Sequence of chain 1.B:
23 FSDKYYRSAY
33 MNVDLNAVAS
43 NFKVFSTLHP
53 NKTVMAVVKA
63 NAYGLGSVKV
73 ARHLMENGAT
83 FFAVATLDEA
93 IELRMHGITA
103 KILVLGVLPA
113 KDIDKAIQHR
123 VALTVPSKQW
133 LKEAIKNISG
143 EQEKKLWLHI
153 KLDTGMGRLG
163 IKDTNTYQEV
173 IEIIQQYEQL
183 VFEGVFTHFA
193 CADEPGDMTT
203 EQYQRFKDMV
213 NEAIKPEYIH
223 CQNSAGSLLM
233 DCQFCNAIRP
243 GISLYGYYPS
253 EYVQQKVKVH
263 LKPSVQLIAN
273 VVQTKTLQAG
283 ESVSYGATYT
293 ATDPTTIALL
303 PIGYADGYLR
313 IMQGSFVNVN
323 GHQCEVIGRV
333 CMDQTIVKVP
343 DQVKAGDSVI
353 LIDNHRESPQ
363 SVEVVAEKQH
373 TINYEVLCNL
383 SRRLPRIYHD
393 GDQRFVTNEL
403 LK

Sequence of chain 1.A:
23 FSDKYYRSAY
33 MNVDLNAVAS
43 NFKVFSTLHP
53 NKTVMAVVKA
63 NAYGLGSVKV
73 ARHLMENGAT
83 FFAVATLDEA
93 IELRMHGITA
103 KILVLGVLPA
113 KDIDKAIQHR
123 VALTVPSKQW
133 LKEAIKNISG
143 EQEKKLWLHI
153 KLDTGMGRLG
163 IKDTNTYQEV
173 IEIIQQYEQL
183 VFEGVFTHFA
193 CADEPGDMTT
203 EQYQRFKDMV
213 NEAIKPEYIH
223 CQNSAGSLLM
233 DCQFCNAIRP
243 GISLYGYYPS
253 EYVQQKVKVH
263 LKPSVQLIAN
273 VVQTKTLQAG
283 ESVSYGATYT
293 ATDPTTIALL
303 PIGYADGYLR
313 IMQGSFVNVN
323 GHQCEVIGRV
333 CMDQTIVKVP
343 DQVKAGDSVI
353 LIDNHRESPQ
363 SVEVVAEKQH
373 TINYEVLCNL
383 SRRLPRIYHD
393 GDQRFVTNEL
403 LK

Binding-site contacts:
Ligand atom C7 contacts residue ARG160 of chain 1.B at 3.6 Å.
Ligand atom P contacts residue TYR376 of chain 1.B at 3.8 Å.
Ligand atom N1 contacts residue ARG241 of chain 1.B at 2.8 Å (salt-bridge).
Ligand atom C6 contacts residue HIS190 of chain 1.B at 3.5 Å.
Ligand atom C5A contacts residue TYR65 of chain 1.B at 3.5 Å (hydrophobic).
Ligand atom C4A contacts residue ACT1 of chain 1.J at 3.7 Å.
Ligand atom C2 contacts residue ARG241 of chain 1.B at 3.7 Å.
Ligand atom P contacts residue ILE244 of chain 1.B at 3.8 Å.
Ligand atom O1P contacts residue ASN225 of chain 1.B at 3.8 Å.
Ligand atom C8 contacts residue LYS153 of chain 1.B at 3.4 Å.
Ligand atom P contacts residue SER226 of chain 1.B at 3.8 Å.
Ligand atom P contacts residue TYR65 of chain 1.B at 3.7 Å.
Ligand atom C6 contacts residue ARG241 of chain 1.B at 3.4 Å.
Ligand atom O2P contacts residue GLY243 of chain 1.B at 3.4 Å.
Ligand atom O3 contacts residue LYS61 of chain 1.B at 2.5 Å (salt-bridge).
Ligand atom C4A contacts residue LYS61 of chain 1.B at 1.3 Å.
Ligand atom C4A contacts residue TYR65 of chain 1.B at 3.3 Å (hydrophobic).
Ligand atom O3 contacts residue LEU107 of chain 1.B at 3.9 Å.
Ligand atom O3P contacts residue TYR376 of chain 1.B at 2.6 Å (h-bond).
Ligand atom O1P contacts residue GLY243 of chain 1.B at 2.9 Å (h-bond).
Ligand atom O4P contacts residue ASN225 of chain 1.B at 3.6 Å.
Ligand atom C5A contacts residue ARG241 of chain 1.B at 3.5 Å.
Ligand atom C1 contacts residue HIS190 of chain 1.B at 3.6 Å.
Ligand atom C4 contacts residue LYS61 of chain 1.B at 2.3 Å.
Ligand atom C5 contacts residue LYS61 of chain 1.B at 3.6 Å.
Ligand atom O4P contacts residue TYR65 of chain 1.B at 3.6 Å.
Ligand atom C3 contacts residue LYS61 of chain 1.B at 2.8 Å.
Ligand atom O1P contacts residue ILE244 of chain 1.B at 3.6 Å (h-bond).
Ligand atom O2P contacts residue TYR65 of chain 1.B at 2.5 Å (h-bond).
Ligand atom O1P contacts residue SER226 of chain 1.B at 2.6 Å (h-bond).
Ligand atom C5A contacts residue GLY243 of chain 1.B at 3.8 Å.
Ligand atom C2A contacts residue ARG241 of chain 1.B at 3.8 Å.
Ligand atom C2 contacts residue LEU107 of chain 1.B at 3.9 Å (hydrophobic).
Ligand atom O2P contacts residue TYR376 of chain 1.B at 3.4 Å.
Ligand atom O2P contacts residue ILE244 of chain 1.B at 2.8 Å (h-bond).
Ligand atom C8 contacts residue LEU107 of chain 1.B at 3.1 Å (hydrophobic).
Ligand atom N1 contacts residue HIS190 of chain 1.B at 3.3 Å.
Ligand atom C2 contacts residue HIS190 of chain 1.B at 3.5 Å.
Ligand atom C1 contacts residue ARG160 of chain 1.B at 3.5 Å.
Ligand atom C2A contacts residue LEU107 of chain 1.B at 3.8 Å (hydrophobic).

A protein and the small-molecule ligand that binds it are described below.
Small molecule (SMILES): C#CCCc1ncc(COP(=O)(O)O)c(C)c1O